A protein and the small-molecule ligand that binds it are described below.
Small molecule (SMILES): NS(=O)(=O)c1ccc([Se]C2CCCCC2)cc1

Binding-site contacts:
Ligand atom C14 contacts residue VAL134 of chain 1.A at 4.0 Å (hydrophobic).
Ligand atom C3 contacts residue ZN1 of chain 1.B at 4.1 Å.
Ligand atom C5 contacts residue THR199 of chain 1.A at 3.4 Å.
Ligand atom O17 contacts residue VAL142 of chain 1.A at 3.9 Å.
Ligand atom SE9 contacts residue GOL1 of chain 1.E at 3.6 Å.
Ligand atom C8 contacts residue GOL1 of chain 1.E at 3.8 Å.
Ligand atom C6 contacts residue LEU197 of chain 1.A at 3.9 Å (hydrophobic).
Ligand atom C6 contacts residue VAL121 of chain 1.A at 3.9 Å (hydrophobic).
Ligand atom C14 contacts residue LEU197 of chain 1.A at 3.4 Å (hydrophobic).
Ligand atom O1 contacts residue TRP208 of chain 1.A at 3.6 Å.
Ligand atom C6 contacts residue HIS94 of chain 1.A at 3.9 Å.
Ligand atom O17 contacts residue VAL121 of chain 1.A at 4.0 Å.
Ligand atom S2 contacts residue HIS119 of chain 1.A at 4.0 Å.
Ligand atom N16 contacts residue HIS94 of chain 1.A at 3.3 Å (h-bond).
Ligand atom C15 contacts residue LEU197 of chain 1.A at 3.5 Å (hydrophobic).
Ligand atom C7 contacts residue GLN92 of chain 1.A at 3.9 Å.
Ligand atom N16 contacts residue ZN1 of chain 1.B at 1.9 Å.
Ligand atom O17 contacts residue ZN1 of chain 1.B at 3.1 Å.
Ligand atom C7 contacts residue LEU197 of chain 1.A at 4.1 Å (hydrophobic).
Ligand atom C4 contacts residue THR199 of chain 1.A at 3.5 Å.
Ligand atom N16 contacts residue HIS96 of chain 1.A at 3.3 Å (h-bond).
Ligand atom C3 contacts residue HIS94 of chain 1.A at 4.0 Å.
Ligand atom O17 contacts residue TRP208 of chain 1.A at 4.0 Å.
Ligand atom S2 contacts residue THR198 of chain 1.A at 3.9 Å.
Ligand atom C14 contacts residue PRO201 of chain 1.A at 3.9 Å (hydrophobic).
Ligand atom N16 contacts residue THR198 of chain 1.A at 2.9 Å (h-bond).
Ligand atom C15 contacts residue PHE130 of chain 1.A at 3.9 Å (hydrophobic).
Ligand atom C13 contacts residue PRO201 of chain 1.A at 4.1 Å (hydrophobic).
Ligand atom C5 contacts residue GOL1 of chain 1.E at 3.7 Å.
Ligand atom O17 contacts residue HIS119 of chain 1.A at 3.5 Å (h-bond).
Ligand atom O1 contacts residue LEU197 of chain 1.A at 3.3 Å.
Ligand atom N16 contacts residue HIS119 of chain 1.A at 3.4 Å (h-bond).
Ligand atom O1 contacts residue THR198 of chain 1.A at 3.0 Å (h-bond).
Ligand atom C12 contacts residue PRO201 of chain 1.A at 4.0 Å (hydrophobic).
Ligand atom S2 contacts residue HIS94 of chain 1.A at 3.9 Å.
Ligand atom S2 contacts residue ZN1 of chain 1.B at 3.1 Å.
Ligand atom C3 contacts residue LEU197 of chain 1.A at 3.9 Å (hydrophobic).
Ligand atom C4 contacts residue LEU197 of chain 1.A at 4.0 Å (hydrophobic).
Ligand atom O1 contacts residue SER196 of chain 1.A at 4.1 Å.
Ligand atom O17 contacts residue HIS94 of chain 1.A at 3.4 Å.

Sequence of chain 1.A:
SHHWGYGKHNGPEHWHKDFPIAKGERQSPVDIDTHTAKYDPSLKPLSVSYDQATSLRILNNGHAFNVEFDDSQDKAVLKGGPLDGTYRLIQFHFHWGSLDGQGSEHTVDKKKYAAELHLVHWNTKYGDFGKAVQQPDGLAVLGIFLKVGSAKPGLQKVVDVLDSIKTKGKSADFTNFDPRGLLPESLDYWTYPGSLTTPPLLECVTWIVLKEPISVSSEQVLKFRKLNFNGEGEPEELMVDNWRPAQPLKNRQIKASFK